Sequence of chain 58.B:
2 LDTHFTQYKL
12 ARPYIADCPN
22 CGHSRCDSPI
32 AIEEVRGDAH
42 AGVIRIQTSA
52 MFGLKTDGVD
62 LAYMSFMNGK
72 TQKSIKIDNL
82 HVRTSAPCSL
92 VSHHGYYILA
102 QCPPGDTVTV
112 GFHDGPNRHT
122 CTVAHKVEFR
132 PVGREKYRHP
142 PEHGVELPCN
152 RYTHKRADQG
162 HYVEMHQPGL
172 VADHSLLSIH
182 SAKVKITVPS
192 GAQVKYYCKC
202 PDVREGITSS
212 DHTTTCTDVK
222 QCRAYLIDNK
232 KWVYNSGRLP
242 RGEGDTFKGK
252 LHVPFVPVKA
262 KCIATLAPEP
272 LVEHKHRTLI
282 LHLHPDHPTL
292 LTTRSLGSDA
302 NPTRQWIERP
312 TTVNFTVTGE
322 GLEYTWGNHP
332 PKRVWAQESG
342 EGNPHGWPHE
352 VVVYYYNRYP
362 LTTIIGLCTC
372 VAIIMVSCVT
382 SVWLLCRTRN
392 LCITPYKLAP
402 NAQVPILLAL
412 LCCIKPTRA

Binding-site contacts:
Ligand atom O3 contacts residue ALA158 of chain 58.B at 3.0 Å (h-bond).
Ligand atom O4 contacts residue SER93 of chain 58.B at 3.0 Å (h-bond).
Ligand atom O6A contacts residue HIS94 of chain 58.B at 3.2 Å (h-bond).
Ligand atom C4 contacts residue LYS156 of chain 58.B at 4.0 Å.
Ligand atom C6 contacts residue LEU62 of chain 58.B at 3.5 Å (hydrophobic).
Ligand atom O6A contacts residue HIS155 of chain 58.B at 3.8 Å.
Ligand atom O5 contacts residue HIS155 of chain 58.B at 3.6 Å.
Ligand atom OBI contacts residue LYS156 of chain 58.B at 4.0 Å.
Ligand atom C3 contacts residue LYS156 of chain 58.B at 4.0 Å.
Ligand atom C3 contacts residue ARG157 of chain 58.B at 3.7 Å.
Ligand atom C3 contacts residue ALA158 of chain 58.B at 4.0 Å (hydrophobic).
Ligand atom O6A contacts residue SER93 of chain 58.B at 3.2 Å.
Ligand atom C5 contacts residue HIS155 of chain 58.B at 4.0 Å.
Ligand atom OAF contacts residue THR4 of chain 58.B at 2.9 Å (h-bond).
Ligand atom C6 contacts residue HIS94 of chain 58.B at 3.9 Å.
Ligand atom O4 contacts residue HIS155 of chain 58.B at 3.5 Å (h-bond).
Ligand atom OAH contacts residue LEU2 of chain 58.B at 2.8 Å (h-bond).
Ligand atom O6A contacts residue LEU62 of chain 58.B at 3.4 Å.
Ligand atom O3 contacts residue ARG157 of chain 58.B at 3.3 Å (salt-bridge).
Ligand atom C6 contacts residue HIS155 of chain 58.B at 3.4 Å.
Ligand atom O6B contacts residue LEU62 of chain 58.B at 4.0 Å.
Ligand atom OAH contacts residue THR4 of chain 58.B at 3.7 Å.
Ligand atom O6B contacts residue HIS155 of chain 58.B at 3.3 Å (h-bond).
Ligand atom O5 contacts residue ARG157 of chain 58.B at 3.8 Å.
Ligand atom C5 contacts residue LEU62 of chain 58.B at 3.8 Å (hydrophobic).
Ligand atom O3 contacts residue LYS156 of chain 58.B at 3.0 Å.
Ligand atom C6 contacts residue SER93 of chain 58.B at 4.0 Å.
Ligand atom O6B contacts residue ARG157 of chain 58.B at 3.3 Å (salt-bridge).
Ligand atom C2 contacts residue ALA158 of chain 58.B at 3.7 Å (hydrophobic).
Ligand atom O5B contacts residue LYS156 of chain 58.B at 3.3 Å.
Ligand atom OAF contacts residue ALA158 of chain 58.B at 3.3 Å.
Ligand atom O4 contacts residue LYS156 of chain 58.B at 3.5 Å.
Ligand atom OAF contacts residue ARG157 of chain 58.B at 2.8 Å (salt-bridge).
Ligand atom OAH contacts residue ARG157 of chain 58.B at 3.1 Å (salt-bridge).
Ligand atom SAG contacts residue THR4 of chain 58.B at 3.9 Å.
Ligand atom O6B contacts residue HIS94 of chain 58.B at 4.0 Å.
Ligand atom OAH contacts residue ASP3 of chain 58.B at 4.0 Å.
Ligand atom O5 contacts residue LYS156 of chain 58.B at 3.4 Å.
Ligand atom SAG contacts residue ARG157 of chain 58.B at 3.6 Å (salt-bridge).
Ligand atom O6B contacts residue LYS156 of chain 58.B at 3.3 Å.

This small molecule binds to this protein.
Small molecule (SMILES): O=C(O)[C@@H]1O[C@H](O[C@H]2[C@@H](OS(=O)(=O)O)O[C@@H](O)[C@H](NS(=O)(=O)O)[C@H]2O)[C@@H](OS(=O)(=O)O)[C@H](O)[C@@H]1O